This protein binds this small molecule.
Small molecule (SMILES): CC1(C)S[C@H]2CS[C@H](CS)N2[C@@H]1C(=O)O

Binding-site contacts:
Ligand atom S01 contacts residue HIS141 of chain 1.A at 3.6 Å (h-bond).
Ligand atom C06 contacts residue ASN169 of chain 1.A at 4.3 Å.
Ligand atom C03 contacts residue HIS199 of chain 1.A at 3.1 Å.
Ligand atom C15 contacts residue GLY168 of chain 1.A at 3.5 Å.
Ligand atom C03 contacts residue ASP83 of chain 1.A at 3.8 Å.
Ligand atom S01 contacts residue ZN1 of chain 1.F at 2.3 Å.
Ligand atom O10 contacts residue LYS163 of chain 1.A at 3.0 Å (salt-bridge).
Ligand atom N07 contacts residue HIS199 of chain 1.A at 4.1 Å.
Ligand atom C15 contacts residue ASN169 of chain 1.A at 3.5 Å.
Ligand atom C09 contacts residue HIS199 of chain 1.A at 3.4 Å.
Ligand atom C02 contacts residue HIS141 of chain 1.A at 4.0 Å.
Ligand atom S01 contacts residue HIS79 of chain 1.A at 4.0 Å.
Ligand atom C09 contacts residue LYS163 of chain 1.A at 4.2 Å.
Ligand atom S01 contacts residue ZN1 of chain 1.E at 2.4 Å.
Ligand atom C02 contacts residue HIS199 of chain 1.A at 3.0 Å.
Ligand atom C05 contacts residue VAL27 of chain 1.A at 4.0 Å (hydrophobic).
Ligand atom C15 contacts residue TRP30 of chain 1.A at 3.6 Å (hydrophobic).
Ligand atom O10 contacts residue HIS199 of chain 1.A at 3.4 Å.
Ligand atom C03 contacts residue ZN1 of chain 1.F at 3.5 Å.
Ligand atom C02 contacts residue ASP83 of chain 1.A at 3.7 Å.
Ligand atom C02 contacts residue ZN1 of chain 1.E at 3.8 Å.
Ligand atom O11 contacts residue HIS199 of chain 1.A at 3.3 Å.
Ligand atom C05 contacts residue EDO1 of chain 1.H at 3.9 Å.
Ligand atom S13 contacts residue ASN169 of chain 1.A at 4.0 Å.
Ligand atom S13 contacts residue TRP30 of chain 1.A at 3.3 Å.
Ligand atom S04 contacts residue EDO1 of chain 1.H at 3.2 Å (h-bond).
Ligand atom S01 contacts residue HIS81 of chain 1.A at 3.5 Å (h-bond).
Ligand atom C03 contacts residue VAL33 of chain 1.A at 4.2 Å (hydrophobic).
Ligand atom S04 contacts residue ZN1 of chain 1.F at 4.3 Å.
Ligand atom S01 contacts residue CYS160 of chain 1.A at 3.9 Å.
Ligand atom C02 contacts residue ZN1 of chain 1.F at 2.9 Å.
Ligand atom S04 contacts residue ASP83 of chain 1.A at 3.8 Å.
Ligand atom S01 contacts residue HIS199 of chain 1.A at 3.6 Å.
Ligand atom C14 contacts residue TRP30 of chain 1.A at 3.4 Å (hydrophobic).
Ligand atom O11 contacts residue LYS163 of chain 1.A at 4.2 Å.
Ligand atom C12 contacts residue TRP30 of chain 1.A at 3.7 Å (hydrophobic).
Ligand atom S01 contacts residue ASP83 of chain 1.A at 2.8 Å (salt-bridge).
Ligand atom C14 contacts residue VAL33 of chain 1.A at 3.9 Å (hydrophobic).
Ligand atom C08 contacts residue HIS199 of chain 1.A at 4.3 Å.
Ligand atom C08 contacts residue VAL33 of chain 1.A at 4.2 Å (hydrophobic).

Sequence of chain 1.A:
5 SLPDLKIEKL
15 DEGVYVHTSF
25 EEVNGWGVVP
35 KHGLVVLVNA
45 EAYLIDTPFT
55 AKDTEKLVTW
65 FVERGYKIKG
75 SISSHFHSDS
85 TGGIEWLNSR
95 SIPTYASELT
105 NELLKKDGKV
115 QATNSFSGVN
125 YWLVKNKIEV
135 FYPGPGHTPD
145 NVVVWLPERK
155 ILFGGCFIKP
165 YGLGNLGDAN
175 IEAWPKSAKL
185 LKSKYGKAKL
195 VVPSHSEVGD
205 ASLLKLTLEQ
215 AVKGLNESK